Binding-site contacts:
Ligand atom C9 contacts residue GLU150 of chain 1.H at 3.1 Å.
Ligand atom NZ contacts residue ASP47 of chain 1.H at 2.8 Å (salt-bridge).
Ligand atom CA contacts residue ASN188 of chain 1.H at 3.3 Å.
Ligand atom NH1 contacts residue ASP157 of chain 1.H at 3.0 Å (salt-bridge).
Ligand atom NE contacts residue GLU129 of chain 1.H at 3.0 Å (salt-bridge).
Ligand atom NH2 contacts residue ASP157 of chain 1.H at 2.7 Å (salt-bridge).
Ligand atom NH1 contacts residue GLY148 of chain 1.H at 3.4 Å.
Ligand atom NZ contacts residue ASN85 of chain 1.H at 3.0 Å (h-bond).
Ligand atom O contacts residue ASN188 of chain 1.H at 2.9 Å (h-bond).
Ligand atom NH1 contacts residue TYR201 of chain 1.H at 3.0 Å (h-bond).
Ligand atom CE contacts residue ASP47 of chain 1.H at 3.2 Å.
Ligand atom O contacts residue TRP147 of chain 1.H at 3.2 Å.
Ligand atom C1 contacts residue HIS87 of chain 1.H at 1.5 Å.
Ligand atom N contacts residue SER261 of chain 1.H at 3.1 Å (h-bond).
Ligand atom O contacts residue GLY148 of chain 1.H at 3.2 Å (h-bond).
Ligand atom NE contacts residue ASP151 of chain 1.H at 3.1 Å (salt-bridge).
Ligand atom NH1 contacts residue ASP199 of chain 1.H at 2.6 Å (salt-bridge).
Ligand atom NH2 contacts residue ALA185 of chain 1.H at 2.8 Å (h-bond).
Ligand atom NH2 contacts residue ASP199 of chain 1.H at 2.9 Å (salt-bridge).
Ligand atom CA contacts residue GLY148 of chain 1.H at 3.4 Å.
Ligand atom NH1 contacts residue ASP151 of chain 1.H at 3.2 Å (salt-bridge).
Ligand atom CG contacts residue SO41 of chain 1.FD at 3.1 Å.
Ligand atom NH1 contacts residue GLY158 of chain 1.H at 3.4 Å (h-bond).
Ligand atom N contacts residue SER146 of chain 1.H at 2.9 Å (h-bond).
Ligand atom NZ contacts residue ASP84 of chain 1.H at 2.9 Å (salt-bridge).
Ligand atom C contacts residue SER261 of chain 1.H at 1.4 Å.
Ligand atom CA contacts residue SER261 of chain 1.H at 2.5 Å.
Ligand atom CA contacts residue SO41 of chain 1.FD at 3.4 Å.
Ligand atom C1 contacts residue SER261 of chain 1.H at 2.3 Å.
Ligand atom O contacts residue SER261 of chain 1.H at 2.3 Å (h-bond).
Ligand atom NE contacts residue TYR201 of chain 1.H at 3.2 Å (h-bond).
Ligand atom N contacts residue HIS87 of chain 1.H at 3.2 Å (h-bond).
Ligand atom CZ contacts residue ASP199 of chain 1.H at 3.2 Å.
Ligand atom C contacts residue HIS87 of chain 1.H at 2.7 Å.
Ligand atom NH1 contacts residue PRO149 of chain 1.H at 3.2 Å (h-bond).
Ligand atom CB contacts residue ASN188 of chain 1.H at 3.3 Å.
Ligand atom N contacts residue GLY148 of chain 1.H at 2.9 Å (h-bond).
Ligand atom N contacts residue SO41 of chain 1.FD at 2.9 Å (h-bond).
Ligand atom CZ contacts residue ASP157 of chain 1.H at 3.2 Å.
Ligand atom CB contacts residue SER261 of chain 1.H at 2.8 Å.

Sequence of chain 1.H:
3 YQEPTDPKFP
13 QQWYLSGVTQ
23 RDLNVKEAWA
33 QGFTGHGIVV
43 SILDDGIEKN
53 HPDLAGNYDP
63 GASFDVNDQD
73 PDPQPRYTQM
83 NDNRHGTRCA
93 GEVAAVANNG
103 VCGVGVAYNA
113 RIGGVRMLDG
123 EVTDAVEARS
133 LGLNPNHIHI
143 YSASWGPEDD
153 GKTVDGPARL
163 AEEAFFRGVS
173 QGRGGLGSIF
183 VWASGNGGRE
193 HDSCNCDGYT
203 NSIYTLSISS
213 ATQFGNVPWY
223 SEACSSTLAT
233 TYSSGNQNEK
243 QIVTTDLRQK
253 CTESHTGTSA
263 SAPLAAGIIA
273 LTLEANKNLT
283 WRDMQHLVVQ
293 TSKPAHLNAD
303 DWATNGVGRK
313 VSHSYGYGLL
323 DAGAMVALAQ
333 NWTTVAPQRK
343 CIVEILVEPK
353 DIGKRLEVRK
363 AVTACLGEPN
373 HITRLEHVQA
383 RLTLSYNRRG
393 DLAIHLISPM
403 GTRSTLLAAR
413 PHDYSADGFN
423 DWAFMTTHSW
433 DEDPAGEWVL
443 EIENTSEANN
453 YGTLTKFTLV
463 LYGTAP

This protein binds this small molecule.
Small molecule (SMILES): CCCCCCCCCC(=O)N[C@@H](CCCN=C(N)N)C(=O)N[C@H](C(=O)N[C@@H](CCCCN)C(=O)N[C@@H](CCCN=C(N)N)[C@@H](C)O)C(C)C